Sequence of chain 1.E:
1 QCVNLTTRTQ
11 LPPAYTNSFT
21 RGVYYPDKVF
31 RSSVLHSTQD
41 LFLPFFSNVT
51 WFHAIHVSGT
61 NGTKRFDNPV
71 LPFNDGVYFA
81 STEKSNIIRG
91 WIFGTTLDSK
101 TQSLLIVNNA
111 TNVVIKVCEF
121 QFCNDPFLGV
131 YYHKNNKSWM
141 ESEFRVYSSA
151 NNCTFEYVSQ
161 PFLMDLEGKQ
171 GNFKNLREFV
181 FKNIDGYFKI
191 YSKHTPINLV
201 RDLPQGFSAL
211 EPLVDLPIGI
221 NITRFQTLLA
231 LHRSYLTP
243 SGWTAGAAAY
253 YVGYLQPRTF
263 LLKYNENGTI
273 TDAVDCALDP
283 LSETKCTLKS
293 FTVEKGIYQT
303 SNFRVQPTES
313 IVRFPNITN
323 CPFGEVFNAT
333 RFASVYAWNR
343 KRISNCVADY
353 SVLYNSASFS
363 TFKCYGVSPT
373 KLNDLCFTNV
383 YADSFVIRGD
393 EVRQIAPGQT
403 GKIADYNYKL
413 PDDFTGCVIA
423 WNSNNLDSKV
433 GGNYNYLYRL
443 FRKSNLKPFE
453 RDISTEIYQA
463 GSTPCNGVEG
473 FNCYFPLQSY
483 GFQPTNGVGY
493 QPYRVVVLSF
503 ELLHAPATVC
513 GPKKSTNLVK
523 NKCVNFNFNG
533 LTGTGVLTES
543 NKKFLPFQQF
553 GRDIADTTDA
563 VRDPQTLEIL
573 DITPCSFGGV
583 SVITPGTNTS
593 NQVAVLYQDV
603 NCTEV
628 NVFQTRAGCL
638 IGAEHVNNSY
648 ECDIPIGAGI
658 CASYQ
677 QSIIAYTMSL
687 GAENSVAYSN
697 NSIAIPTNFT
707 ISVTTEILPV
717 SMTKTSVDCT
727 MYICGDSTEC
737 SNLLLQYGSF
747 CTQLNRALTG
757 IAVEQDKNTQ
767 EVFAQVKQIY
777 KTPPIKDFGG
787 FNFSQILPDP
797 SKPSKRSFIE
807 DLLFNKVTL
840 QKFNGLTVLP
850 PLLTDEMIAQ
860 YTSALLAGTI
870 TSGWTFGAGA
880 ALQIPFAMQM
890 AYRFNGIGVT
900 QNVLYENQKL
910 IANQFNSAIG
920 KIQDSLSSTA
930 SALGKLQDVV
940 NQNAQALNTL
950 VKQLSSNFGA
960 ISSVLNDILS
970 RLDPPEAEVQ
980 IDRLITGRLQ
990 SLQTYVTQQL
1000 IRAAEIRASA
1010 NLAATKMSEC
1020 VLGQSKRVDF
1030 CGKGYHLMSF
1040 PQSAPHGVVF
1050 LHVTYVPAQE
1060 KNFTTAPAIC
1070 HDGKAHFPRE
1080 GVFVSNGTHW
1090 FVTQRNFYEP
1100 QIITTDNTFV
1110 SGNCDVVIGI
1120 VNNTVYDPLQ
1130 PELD

This small molecule binds to this protein.
Small molecule (SMILES): CC(=O)N[C@@H]1[C@@H](O)[C@H](O)[C@@H](CO)O[C@H]1O

Binding-site contacts:
Ligand atom O5 contacts residue ASN318 of chain 1.E at 2.4 Å (h-bond).
Ligand atom C6 contacts residue ASN318 of chain 1.E at 3.1 Å.
Ligand atom O3 contacts residue ASN318 of chain 1.E at 4.3 Å.
Ligand atom C7 contacts residue THR320 of chain 1.E at 4.2 Å.
Ligand atom C7 contacts residue GLN567 of chain 1.E at 4.4 Å.
Ligand atom C5 contacts residue ASN318 of chain 1.E at 3.0 Å.
Ligand atom C7 contacts residue ASN318 of chain 1.E at 3.7 Å.
Ligand atom C4 contacts residue ASN318 of chain 1.E at 3.1 Å.
Ligand atom C2 contacts residue GLN567 of chain 1.E at 4.3 Å.
Ligand atom O7 contacts residue PRO317 of chain 1.E at 3.5 Å (h-bond).
Ligand atom O7 contacts residue ASN318 of chain 1.E at 3.1 Å.
Ligand atom N2 contacts residue ASN318 of chain 1.E at 3.7 Å.
Ligand atom C8 contacts residue THR320 of chain 1.E at 3.3 Å.
Ligand atom O7 contacts residue GLN567 of chain 1.E at 3.5 Å (h-bond).
Ligand atom C8 contacts residue ASN318 of chain 1.E at 4.0 Å.
Ligand atom C2 contacts residue ASN318 of chain 1.E at 2.6 Å.
Ligand atom O7 contacts residue THR320 of chain 1.E at 3.8 Å.
Ligand atom C1 contacts residue ASN318 of chain 1.E at 1.5 Å.
Ligand atom O6 contacts residue ASN318 of chain 1.E at 4.5 Å.
Ligand atom C3 contacts residue ASN318 of chain 1.E at 3.4 Å.